Sequence of chain 1.B:
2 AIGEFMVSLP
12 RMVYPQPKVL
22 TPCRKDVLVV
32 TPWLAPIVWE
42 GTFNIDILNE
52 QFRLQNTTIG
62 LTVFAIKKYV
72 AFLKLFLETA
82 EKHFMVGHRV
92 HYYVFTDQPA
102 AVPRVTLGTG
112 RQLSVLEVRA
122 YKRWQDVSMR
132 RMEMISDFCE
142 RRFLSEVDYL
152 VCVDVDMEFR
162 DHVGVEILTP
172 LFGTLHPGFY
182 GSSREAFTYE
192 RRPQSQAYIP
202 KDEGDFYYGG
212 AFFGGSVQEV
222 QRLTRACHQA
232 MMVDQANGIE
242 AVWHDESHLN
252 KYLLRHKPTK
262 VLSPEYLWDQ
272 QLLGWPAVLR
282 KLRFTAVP

A protein and the small-molecule ligand that binds it are described below.
Small molecule (SMILES): CC(=O)N[C@H]1[C@@H](OP(=O)(O)OP(=O)(O)OC[C@H]2O[C@@H](n3cc(-c4ccc(C=O)s4)c(=O)[nH]c3=O)[C@H](O)[C@@H]2O)O[C@H](CO)[C@H](O)[C@@H]1O

Binding-site contacts:
Ligand atom OAE contacts residue 4GW1 of chain 1.J at 0.2 Å (h-bond).
Ligand atom OAD contacts residue 4GW1 of chain 1.J at 0.3 Å (h-bond).
Ligand atom SBB contacts residue 4GW1 of chain 1.J at 0.1 Å (h-bond).
Ligand atom CBG contacts residue 4GW1 of chain 1.J at 0.1 Å.
Ligand atom CBD contacts residue 4GW1 of chain 1.J at 0.1 Å.
Ligand atom CAP contacts residue 4GW1 of chain 1.J at 0.0 Å.
Ligand atom NAV contacts residue 4GW1 of chain 1.J at 0.1 Å (h-bond).
Ligand atom O2' contacts residue PHE65 of chain 1.B at 2.6 Å (h-bond).
Ligand atom O4 contacts residue GOL1 of chain 1.K at 2.4 Å (h-bond).
Ligand atom OBA contacts residue 4GW1 of chain 1.J at 0.4 Å (h-bond).
Ligand atom OAH contacts residue 4GW1 of chain 1.J at 0.4 Å (h-bond).
Ligand atom C1 contacts residue 4GW1 of chain 1.J at 1.7 Å.
Ligand atom CBE contacts residue 4GW1 of chain 1.J at 0.1 Å.
Ligand atom C3' contacts residue 4GW1 of chain 1.J at 0.1 Å.
Ligand atom O2' contacts residue 4GW1 of chain 1.J at 0.2 Å (h-bond).
Ligand atom OAF contacts residue 4GW1 of chain 1.J at 0.0 Å (h-bond).
Ligand atom CBH contacts residue 4GW1 of chain 1.J at 0.1 Å.
Ligand atom PBU contacts residue 4GW1 of chain 1.J at 0.2 Å.
Ligand atom NBS contacts residue 4GW1 of chain 1.J at 0.0 Å (h-bond).
Ligand atom O4 contacts residue GLU247 of chain 1.B at 2.5 Å (salt-bridge).
Ligand atom OAH contacts residue MN1 of chain 1.H at 2.4 Å.
Ligand atom O1 contacts residue 4GW1 of chain 1.J at 0.3 Å (h-bond).
Ligand atom PBT contacts residue 4GW1 of chain 1.J at 0.2 Å.
Ligand atom CBF contacts residue 4GW1 of chain 1.J at 0.1 Å.
Ligand atom O5 contacts residue 4GW1 of chain 1.J at 2.5 Å (h-bond).
Ligand atom OAN contacts residue MN1 of chain 1.H at 2.1 Å.
Ligand atom C1' contacts residue 4GW1 of chain 1.J at 0.1 Å.
Ligand atom C5' contacts residue 4GW1 of chain 1.J at 0.1 Å.
Ligand atom OAO contacts residue 4GW1 of chain 1.J at 0.1 Å (h-bond).
Ligand atom O3' contacts residue 4GW1 of chain 1.J at 0.2 Å (h-bond).
Ligand atom OAN contacts residue 4GW1 of chain 1.J at 0.2 Å (h-bond).
Ligand atom OAG contacts residue 4GW1 of chain 1.J at 0.4 Å (h-bond).
Ligand atom CAQ contacts residue 4GW1 of chain 1.J at 0.1 Å.
Ligand atom O5' contacts residue 4GW1 of chain 1.J at 0.1 Å (h-bond).
Ligand atom CAR contacts residue 4GW1 of chain 1.J at 0.0 Å.
Ligand atom C4' contacts residue 4GW1 of chain 1.J at 0.0 Å.
Ligand atom O4' contacts residue 4GW1 of chain 1.J at 0.0 Å (h-bond).
Ligand atom CBI contacts residue 4GW1 of chain 1.J at 0.0 Å.
Ligand atom C2 contacts residue 4GW1 of chain 1.J at 2.6 Å.
Ligand atom C2' contacts residue 4GW1 of chain 1.J at 0.1 Å.